Sequence of chain 3.B:
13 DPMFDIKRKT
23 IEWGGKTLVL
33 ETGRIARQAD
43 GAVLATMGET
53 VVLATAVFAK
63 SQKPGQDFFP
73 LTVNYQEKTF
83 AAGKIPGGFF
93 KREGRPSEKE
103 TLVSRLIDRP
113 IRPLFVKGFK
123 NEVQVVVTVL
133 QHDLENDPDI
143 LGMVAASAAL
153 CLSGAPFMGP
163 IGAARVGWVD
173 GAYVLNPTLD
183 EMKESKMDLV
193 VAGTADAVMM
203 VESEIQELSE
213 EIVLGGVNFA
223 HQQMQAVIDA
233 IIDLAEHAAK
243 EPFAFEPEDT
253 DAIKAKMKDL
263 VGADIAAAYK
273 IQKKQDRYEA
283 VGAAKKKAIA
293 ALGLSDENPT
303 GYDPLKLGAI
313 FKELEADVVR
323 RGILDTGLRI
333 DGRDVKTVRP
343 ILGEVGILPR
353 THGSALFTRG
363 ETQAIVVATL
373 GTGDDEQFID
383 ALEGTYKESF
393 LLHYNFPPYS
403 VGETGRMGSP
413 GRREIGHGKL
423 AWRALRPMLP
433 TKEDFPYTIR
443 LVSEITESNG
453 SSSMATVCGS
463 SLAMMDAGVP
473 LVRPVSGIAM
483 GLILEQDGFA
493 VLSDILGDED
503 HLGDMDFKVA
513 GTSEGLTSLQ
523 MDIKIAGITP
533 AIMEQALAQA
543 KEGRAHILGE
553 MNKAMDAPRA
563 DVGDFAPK

A small-molecule ligand and the protein it binds are described below.
Small molecule (SMILES): C[C@H](N)C(=O)N1CCC[C@H]1C(=O)N[C@@H](CCCN=C(N)N)C(=O)N[C@@H](CCCN=C(N)N)C(=O)/N=C/C(=O)N[C@@H](CC1=c2ccccc2=NC1)C(=O)N[C@@H](CC1=c2ccccc2=NC1)C(=O)N[C@H](C=O)CCCN=C(N)N

Binding-site contacts:
Ligand atom NE1 contacts residue PRO158 of chain 3.B at 3.7 Å.
Ligand atom NE contacts residue HIS239 of chain 3.B at 3.2 Å (h-bond).
Ligand atom CG contacts residue GLU238 of chain 3.B at 3.2 Å.
Ligand atom CH2 contacts residue VAL118 of chain 3.B at 3.7 Å (hydrophobic).
Ligand atom O contacts residue GLY161 of chain 3.B at 2.7 Å.
Ligand atom CA contacts residue GLY161 of chain 3.B at 3.2 Å.
Ligand atom CB contacts residue GLY161 of chain 3.B at 3.5 Å.
Ligand atom CZ3 contacts residue ALA237 of chain 3.B at 3.7 Å (hydrophobic).
Ligand atom O contacts residue PRO244 of chain 3.B at 3.6 Å.
Ligand atom NH2 contacts residue MET160 of chain 3.B at 3.5 Å.
Ligand atom NH1 contacts residue GLU243 of chain 3.B at 3.4 Å (salt-bridge).
Ligand atom N contacts residue GLU238 of chain 3.B at 3.4 Å (salt-bridge).
Ligand atom C contacts residue GLY161 of chain 3.B at 3.4 Å.
Ligand atom CZ contacts residue HIS239 of chain 3.B at 3.5 Å.
Ligand atom NH2 contacts residue ALA240 of chain 3.B at 3.5 Å.
Ligand atom CB contacts residue GLU238 of chain 3.B at 3.8 Å.
Ligand atom NE1 contacts residue GLY156 of chain 3.B at 3.8 Å.
Ligand atom CZ3 contacts residue VAL118 of chain 3.B at 3.4 Å (hydrophobic).
Ligand atom CG contacts residue ALA157 of chain 3.B at 3.8 Å (hydrophobic).
Ligand atom CZ3 contacts residue ALA241 of chain 3.B at 3.5 Å (hydrophobic).
Ligand atom CD2 contacts residue PRO158 of chain 3.B at 3.6 Å (hydrophobic).
Ligand atom NE contacts residue GLU238 of chain 3.B at 3.7 Å.
Ligand atom CE2 contacts residue PRO158 of chain 3.B at 3.6 Å (hydrophobic).
Ligand atom CZ2 contacts residue PHE245 of chain 3.B at 3.4 Å (hydrophobic).
Ligand atom CH2 contacts residue ALA237 of chain 3.B at 3.5 Å (hydrophobic).
Ligand atom CD contacts residue GLU238 of chain 3.B at 3.5 Å.
Ligand atom CD1 contacts residue GLY156 of chain 3.B at 3.5 Å.
Ligand atom CH2 contacts residue ALA241 of chain 3.B at 3.5 Å (hydrophobic).
Ligand atom CE2 contacts residue ALA237 of chain 3.B at 3.7 Å (hydrophobic).
Ligand atom CZ contacts residue ALA241 of chain 3.B at 3.7 Å (hydrophobic).
Ligand atom NH1 contacts residue ALA241 of chain 3.B at 3.4 Å (h-bond).
Ligand atom CD1 contacts residue PRO244 of chain 3.B at 3.6 Å (hydrophobic).
Ligand atom CH2 contacts residue PHE247 of chain 3.B at 3.8 Å (hydrophobic).
Ligand atom CD1 contacts residue ALA157 of chain 3.B at 3.5 Å (hydrophobic).
Ligand atom CE2 contacts residue PHE245 of chain 3.B at 3.4 Å (hydrophobic).
Ligand atom NH2 contacts residue HIS239 of chain 3.B at 2.8 Å (h-bond).
Ligand atom CZ2 contacts residue ALA237 of chain 3.B at 3.6 Å (hydrophobic).
Ligand atom NE1 contacts residue PHE245 of chain 3.B at 2.9 Å (h-bond).
Ligand atom CG contacts residue PRO158 of chain 3.B at 3.8 Å (hydrophobic).
Ligand atom NE1 contacts residue ILE234 of chain 3.B at 3.8 Å.